Sequence of chain 1.B:
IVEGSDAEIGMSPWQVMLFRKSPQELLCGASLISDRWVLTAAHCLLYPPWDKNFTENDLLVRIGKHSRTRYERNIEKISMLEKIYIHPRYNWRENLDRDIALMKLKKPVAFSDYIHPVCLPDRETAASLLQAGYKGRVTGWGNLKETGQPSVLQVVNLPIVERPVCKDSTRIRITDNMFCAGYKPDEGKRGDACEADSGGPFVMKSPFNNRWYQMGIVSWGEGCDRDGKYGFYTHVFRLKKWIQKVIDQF

Binding-site contacts:
Ligand atom C5 contacts residue ASN53 of chain 1.B at 3.8 Å.
Ligand atom C7 contacts residue LEU46 of chain 1.B at 4.2 Å (hydrophobic).
Ligand atom O7 contacts residue TRP92 of chain 1.B at 4.5 Å.
Ligand atom C8 contacts residue PRO48 of chain 1.B at 4.1 Å (hydrophobic).
Ligand atom N2 contacts residue ASN53 of chain 1.B at 2.8 Å (h-bond).
Ligand atom O7 contacts residue PRO48 of chain 1.B at 4.2 Å.
Ligand atom N2 contacts residue LEU46 of chain 1.B at 4.1 Å.
Ligand atom O5 contacts residue ASN53 of chain 1.B at 2.5 Å (h-bond).
Ligand atom O7 contacts residue LEU46 of chain 1.B at 3.9 Å.
Ligand atom C1 contacts residue ASN53 of chain 1.B at 1.7 Å.
Ligand atom C3 contacts residue ASN53 of chain 1.B at 3.7 Å.
Ligand atom C8 contacts residue ASN53 of chain 1.B at 3.6 Å.
Ligand atom C4 contacts residue ASN53 of chain 1.B at 4.2 Å.
Ligand atom C2 contacts residue ASN53 of chain 1.B at 2.3 Å.
Ligand atom C7 contacts residue ASN53 of chain 1.B at 3.6 Å.

The small molecule below binds the protein below.
Small molecule (SMILES): CC(=O)N[C@@H]1[C@@H](O)[C@H](O)[C@@H](CO)O[C@H]1O